A protein and the small-molecule ligand that binds it are described below.
Small molecule (SMILES): CN1CCN(c2ccc(-c3cnc4[nH]c5cnc(C(=O)O)cc5c4c3)cc2)CC1

Sequence of chain 1.B:
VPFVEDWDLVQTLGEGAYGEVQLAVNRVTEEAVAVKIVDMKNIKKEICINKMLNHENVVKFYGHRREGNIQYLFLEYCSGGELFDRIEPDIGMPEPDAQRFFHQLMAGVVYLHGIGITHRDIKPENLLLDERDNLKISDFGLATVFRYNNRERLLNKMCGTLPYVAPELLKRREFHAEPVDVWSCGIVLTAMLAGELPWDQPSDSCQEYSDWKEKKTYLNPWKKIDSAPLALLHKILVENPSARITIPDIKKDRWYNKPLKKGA

Binding-site contacts:
Ligand atom C16 contacts residue GLU91 of chain 1.B at 4.0 Å.
Ligand atom C10 contacts residue VAL68 of chain 1.B at 3.7 Å (hydrophobic).
Ligand atom N3 contacts residue LEU84 of chain 1.B at 3.7 Å.
Ligand atom C11 contacts residue LEU15 of chain 1.B at 3.9 Å (hydrophobic).
Ligand atom C12 contacts residue LEU15 of chain 1.B at 3.7 Å (hydrophobic).
Ligand atom C2 contacts residue ALA36 of chain 1.B at 3.8 Å (hydrophobic).
Ligand atom C8 contacts residue LEU137 of chain 1.B at 4.0 Å (hydrophobic).
Ligand atom C15 contacts residue LEU15 of chain 1.B at 3.5 Å (hydrophobic).
Ligand atom C7 contacts residue LEU137 of chain 1.B at 3.6 Å (hydrophobic).
Ligand atom O1 contacts residue LYS38 of chain 1.B at 2.7 Å (salt-bridge).
Ligand atom C10 contacts residue LEU84 of chain 1.B at 3.8 Å (hydrophobic).
Ligand atom N2 contacts residue LEU137 of chain 1.B at 3.6 Å.
Ligand atom C3 contacts residue LEU15 of chain 1.B at 3.7 Å (hydrophobic).
Ligand atom C17 contacts residue LEU15 of chain 1.B at 4.0 Å (hydrophobic).
Ligand atom C7 contacts residue GLU85 of chain 1.B at 3.7 Å.
Ligand atom C2 contacts residue CYS87 of chain 1.B at 3.9 Å (hydrophobic).
Ligand atom C15 contacts residue GLU91 of chain 1.B at 3.9 Å.
Ligand atom N1 contacts residue GLU85 of chain 1.B at 4.0 Å.
Ligand atom C1 contacts residue LEU137 of chain 1.B at 3.3 Å (hydrophobic).
Ligand atom N1 contacts residue TYR86 of chain 1.B at 3.5 Å.
Ligand atom C16 contacts residue LEU15 of chain 1.B at 3.6 Å (hydrophobic).
Ligand atom C22 contacts residue ASP148 of chain 1.B at 4.0 Å.
Ligand atom C3 contacts residue CYS87 of chain 1.B at 3.2 Å (hydrophobic).
Ligand atom C12 contacts residue GLY90 of chain 1.B at 3.9 Å.
Ligand atom C13 contacts residue GLY90 of chain 1.B at 3.8 Å.
Ligand atom O2 contacts residue LYS38 of chain 1.B at 3.7 Å.
Ligand atom C22 contacts residue LYS38 of chain 1.B at 3.5 Å.
Ligand atom C3 contacts residue TYR86 of chain 1.B at 3.6 Å (hydrophobic).
Ligand atom C7 contacts residue ALA36 of chain 1.B at 3.8 Å (hydrophobic).
Ligand atom N2 contacts residue ALA36 of chain 1.B at 3.4 Å.
Ligand atom C2 contacts residue LEU137 of chain 1.B at 3.4 Å (hydrophobic).
Ligand atom N1 contacts residue CYS87 of chain 1.B at 2.9 Å (h-bond).
Ligand atom N2 contacts residue GLU85 of chain 1.B at 2.8 Å (salt-bridge).
Ligand atom O2 contacts residue ASP148 of chain 1.B at 3.8 Å.
Ligand atom C2 contacts residue GLU85 of chain 1.B at 3.7 Å.
Ligand atom C4 contacts residue LEU15 of chain 1.B at 3.8 Å (hydrophobic).
Ligand atom C5 contacts residue LEU137 of chain 1.B at 3.8 Å (hydrophobic).
Ligand atom C18 contacts residue ASP94 of chain 1.B at 3.9 Å.
Ligand atom C6 contacts residue LEU137 of chain 1.B at 3.4 Å (hydrophobic).
Ligand atom O1 contacts residue ASP148 of chain 1.B at 3.3 Å.